Binding-site contacts:
Ligand atom O5 contacts residue ASN252 of chain 1.J at 2.4 Å (h-bond).
Ligand atom C5 contacts residue NAG1 of chain 1.U at 4.1 Å.
Ligand atom O6 contacts residue NAG1 of chain 1.U at 2.9 Å (h-bond).
Ligand atom C7 contacts residue TYR250 of chain 1.J at 3.0 Å (hydrophobic).
Ligand atom C2 contacts residue ASN252 of chain 1.J at 2.5 Å.
Ligand atom C1 contacts residue NAG1 of chain 1.U at 4.0 Å.
Ligand atom C2 contacts residue ASP302 of chain 1.J at 3.5 Å.
Ligand atom O5 contacts residue ARG232 of chain 1.J at 3.2 Å.
Ligand atom C8 contacts residue GLU233 of chain 1.J at 3.7 Å.
Ligand atom C6 contacts residue GLU233 of chain 1.J at 3.5 Å.
Ligand atom O3 contacts residue NAG1 of chain 1.U at 2.4 Å (h-bond).
Ligand atom C8 contacts residue ASN300 of chain 1.J at 3.7 Å.
Ligand atom O3 contacts residue NAG2 of chain 1.U at 3.7 Å.
Ligand atom N2 contacts residue TYR250 of chain 1.J at 3.7 Å.
Ligand atom C7 contacts residue NAG1 of chain 1.U at 4.0 Å.
Ligand atom C8 contacts residue NAG1 of chain 1.U at 3.5 Å.
Ligand atom O7 contacts residue ASN255 of chain 1.J at 3.9 Å.
Ligand atom C1 contacts residue ASP302 of chain 1.J at 3.5 Å.
Ligand atom O6 contacts residue ARG232 of chain 1.J at 3.2 Å.
Ligand atom N2 contacts residue NAG1 of chain 1.U at 3.7 Å.
Ligand atom C5 contacts residue ASN252 of chain 1.J at 3.7 Å.
Ligand atom O6 contacts residue GLU233 of chain 1.J at 2.9 Å (salt-bridge).
Ligand atom O5 contacts residue NAG1 of chain 1.U at 3.3 Å (h-bond).
Ligand atom N2 contacts residue ASN252 of chain 1.J at 2.9 Å (h-bond).
Ligand atom C6 contacts residue NAG2 of chain 1.U at 3.8 Å.
Ligand atom O4 contacts residue NAG1 of chain 1.U at 3.3 Å.
Ligand atom C8 contacts residue TYR250 of chain 1.J at 3.7 Å (hydrophobic).
Ligand atom O7 contacts residue TYR250 of chain 1.J at 2.5 Å (h-bond).
Ligand atom C3 contacts residue ASP302 of chain 1.J at 3.6 Å.
Ligand atom C6 contacts residue NAG1 of chain 1.U at 3.6 Å.
Ligand atom N2 contacts residue ASP302 of chain 1.J at 3.0 Å (salt-bridge).
Ligand atom C3 contacts residue ASN252 of chain 1.J at 3.8 Å.
Ligand atom C1 contacts residue ASN252 of chain 1.J at 1.4 Å.
Ligand atom C2 contacts residue TYR250 of chain 1.J at 4.0 Å (hydrophobic).
Ligand atom C7 contacts residue ASP302 of chain 1.J at 4.1 Å.
Ligand atom C3 contacts residue NAG1 of chain 1.U at 3.2 Å.
Ligand atom C8 contacts residue NAG2 of chain 1.U at 3.7 Å.
Ligand atom C7 contacts residue ASN252 of chain 1.J at 3.4 Å.
Ligand atom C6 contacts residue ARG232 of chain 1.J at 3.7 Å.
Ligand atom O7 contacts residue ASN252 of chain 1.J at 3.6 Å.

Sequence of chain 1.J:
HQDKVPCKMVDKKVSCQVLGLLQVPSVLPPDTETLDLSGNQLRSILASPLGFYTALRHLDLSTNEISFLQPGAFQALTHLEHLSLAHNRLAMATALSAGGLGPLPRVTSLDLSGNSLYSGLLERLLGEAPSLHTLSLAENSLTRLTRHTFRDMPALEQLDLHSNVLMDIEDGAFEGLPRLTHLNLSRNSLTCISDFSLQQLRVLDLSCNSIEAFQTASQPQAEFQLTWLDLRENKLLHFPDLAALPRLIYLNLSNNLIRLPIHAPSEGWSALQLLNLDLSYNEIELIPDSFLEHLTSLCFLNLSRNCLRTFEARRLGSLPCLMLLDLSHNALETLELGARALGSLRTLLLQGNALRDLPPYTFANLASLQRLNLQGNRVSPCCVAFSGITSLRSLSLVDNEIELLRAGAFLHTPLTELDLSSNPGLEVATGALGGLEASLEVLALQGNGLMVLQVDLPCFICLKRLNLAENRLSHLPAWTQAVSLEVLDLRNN

The small molecule below binds the protein below.
Small molecule (SMILES): CC(=O)N[C@H]1[C@H](O[C@H]2[C@H](O)[C@@H](NC(C)=O)CO[C@@H]2CO)O[C@H](CO)[C@@H](O[C@@H]2O[C@H](CO)[C@@H](O)[C@H](O)[C@@H]2O)[C@@H]1O